Sequence of chain 1.A:
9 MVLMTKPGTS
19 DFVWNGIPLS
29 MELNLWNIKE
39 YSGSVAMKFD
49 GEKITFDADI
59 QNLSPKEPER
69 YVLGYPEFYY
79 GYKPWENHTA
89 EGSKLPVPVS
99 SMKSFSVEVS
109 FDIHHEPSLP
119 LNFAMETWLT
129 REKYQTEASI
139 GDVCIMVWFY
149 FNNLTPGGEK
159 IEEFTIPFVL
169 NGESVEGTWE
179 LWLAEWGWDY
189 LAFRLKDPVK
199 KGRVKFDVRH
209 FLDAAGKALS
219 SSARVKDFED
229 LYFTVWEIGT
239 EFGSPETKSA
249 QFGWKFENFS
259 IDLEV

Binding-site contacts:
Ligand atom C4 contacts residue GLC1 of chain 1.C at 3.9 Å.
Ligand atom C2 contacts residue TYR188 of chain 1.A at 3.4 Å (hydrophobic).
Ligand atom C2 contacts residue GLY155 of chain 1.A at 3.5 Å.
Ligand atom O3 contacts residue TYR69 of chain 1.A at 3.8 Å.
Ligand atom O3 contacts residue TRP146 of chain 1.A at 3.4 Å.
Ligand atom O2 contacts residue GLY155 of chain 1.A at 3.9 Å.
Ligand atom O4 contacts residue VAL70 of chain 1.A at 3.9 Å.
Ligand atom C3 contacts residue GLU239 of chain 1.A at 3.3 Å.
Ligand atom C5 contacts residue THR153 of chain 1.A at 3.6 Å.
Ligand atom O5 contacts residue TRP184 of chain 1.A at 3.8 Å.
Ligand atom C6 contacts residue THR153 of chain 1.A at 3.0 Å.
Ligand atom C4 contacts residue TYR69 of chain 1.A at 3.5 Å (hydrophobic).
Ligand atom C6 contacts residue ARG68 of chain 1.A at 3.1 Å.
Ligand atom O2 contacts residue TRP146 of chain 1.A at 3.3 Å.
Ligand atom O5 contacts residue TYR69 of chain 1.A at 3.3 Å.
Ligand atom O3 contacts residue MET144 of chain 1.A at 3.6 Å (h-bond).
Ligand atom O6 contacts residue GLC1 of chain 1.C at 3.5 Å.
Ligand atom O2 contacts residue LEU152 of chain 1.A at 3.8 Å.
Ligand atom C6 contacts residue TYR69 of chain 1.A at 3.4 Å (hydrophobic).
Ligand atom O3 contacts residue GLU239 of chain 1.A at 2.7 Å (salt-bridge).
Ligand atom C3 contacts residue TYR188 of chain 1.A at 3.5 Å (hydrophobic).
Ligand atom O6 contacts residue LEU152 of chain 1.A at 3.9 Å.
Ligand atom C2 contacts residue TYR69 of chain 1.A at 3.8 Å (hydrophobic).
Ligand atom O3 contacts residue TYR188 of chain 1.A at 2.7 Å (h-bond).
Ligand atom O2 contacts residue PRO154 of chain 1.A at 3.6 Å.
Ligand atom C6 contacts residue TRP184 of chain 1.A at 3.8 Å (hydrophobic).
Ligand atom O4 contacts residue PRO154 of chain 1.A at 3.6 Å.
Ligand atom O6 contacts residue ARG68 of chain 1.A at 2.8 Å (salt-bridge).
Ligand atom O4 contacts residue GLC1 of chain 1.C at 2.9 Å.
Ligand atom O4 contacts residue GLY155 of chain 1.A at 3.4 Å (h-bond).
Ligand atom C5 contacts residue ARG68 of chain 1.A at 3.4 Å.
Ligand atom O4 contacts residue GLU239 of chain 1.A at 2.7 Å (salt-bridge).
Ligand atom C2 contacts residue THR153 of chain 1.A at 3.8 Å.
Ligand atom C6 contacts residue LEU152 of chain 1.A at 3.6 Å (hydrophobic).
Ligand atom C3 contacts residue GLY155 of chain 1.A at 3.9 Å.
Ligand atom O6 contacts residue THR153 of chain 1.A at 2.8 Å (h-bond).
Ligand atom C4 contacts residue GLU239 of chain 1.A at 3.7 Å.
Ligand atom O6 contacts residue TYR69 of chain 1.A at 3.9 Å.
Ligand atom O4 contacts residue THR153 of chain 1.A at 3.4 Å (h-bond).
Ligand atom O2 contacts residue THR153 of chain 1.A at 2.7 Å (h-bond).

This protein binds this small molecule.
Small molecule (SMILES): OC[C@H]1O[C@@H](O[C@H]2[C@H](O)[C@@H](O)[C@H](O)O[C@@H]2CO)[C@H](O)[C@@H](O)[C@@H]1O